Binding-site contacts:
Ligand atom C12 contacts residue ASP166 of chain 1.L at 3.9 Å.
Ligand atom O8 contacts residue ARG220 of chain 1.L at 3.3 Å (salt-bridge).
Ligand atom O7 contacts residue ASP199 of chain 1.L at 2.6 Å (salt-bridge).
Ligand atom C9 contacts residue ASP166 of chain 1.L at 3.8 Å.
Ligand atom O10 contacts residue ASP166 of chain 1.L at 3.9 Å.
Ligand atom N3 contacts residue GLU270 of chain 1.L at 2.5 Å (salt-bridge).
Ligand atom N2 contacts residue PHE272 of chain 1.L at 2.7 Å (h-bond).
Ligand atom O14 contacts residue GLU239 of chain 1.L at 3.1 Å (salt-bridge).
Ligand atom N3 contacts residue PHE167 of chain 1.L at 3.7 Å.
Ligand atom O8 contacts residue PHE272 of chain 1.L at 3.5 Å (h-bond).
Ligand atom O8 contacts residue GLN36 of chain 1.L at 2.6 Å (h-bond).
Ligand atom O11 contacts residue ASP168 of chain 1.L at 3.4 Å (salt-bridge).
Ligand atom O14 contacts residue CYS236 of chain 1.L at 3.6 Å.
Ligand atom C10 contacts residue ASP166 of chain 1.L at 3.4 Å.
Ligand atom N2 contacts residue ASP269 of chain 1.L at 2.7 Å (salt-bridge).
Ligand atom C14 contacts residue ASP168 of chain 1.L at 3.8 Å.
Ligand atom C16 contacts residue GLU239 of chain 1.L at 3.1 Å.
Ligand atom C18 contacts residue GLU239 of chain 1.L at 3.4 Å.
Ligand atom C11 contacts residue ASP269 of chain 1.L at 3.3 Å.
Ligand atom O13 contacts residue PHE167 of chain 1.L at 3.7 Å.
Ligand atom C4 contacts residue GLN36 of chain 1.L at 3.5 Å.
Ligand atom C3 contacts residue ASP199 of chain 1.L at 3.5 Å.
Ligand atom N3 contacts residue ASP166 of chain 1.L at 2.9 Å (salt-bridge).
Ligand atom C6 contacts residue PHE272 of chain 1.L at 3.1 Å (hydrophobic).
Ligand atom C7 contacts residue ASP168 of chain 1.L at 3.7 Å.
Ligand atom O13 contacts residue ASP168 of chain 1.L at 3.1 Å (salt-bridge).
Ligand atom C5 contacts residue PHE272 of chain 1.L at 3.5 Å (hydrophobic).
Ligand atom C8 contacts residue ASP166 of chain 1.L at 3.6 Å.
Ligand atom O14 contacts residue ASN235 of chain 1.L at 3.2 Å (h-bond).
Ligand atom C15 contacts residue ASP168 of chain 1.L at 3.6 Å.
Ligand atom N1 contacts residue PHE272 of chain 1.L at 2.9 Å (h-bond).
Ligand atom C12 contacts residue ASP269 of chain 1.L at 3.5 Å.
Ligand atom C6 contacts residue GLN36 of chain 1.L at 3.9 Å.
Ligand atom C15 contacts residue ASN235 of chain 1.L at 3.6 Å.
Ligand atom C12 contacts residue GLU270 of chain 1.L at 3.3 Å.
Ligand atom N3 contacts residue ASP168 of chain 1.L at 2.9 Å (salt-bridge).
Ligand atom C7 contacts residue ASP166 of chain 1.L at 3.6 Å.
Ligand atom C17 contacts residue GLU239 of chain 1.L at 3.7 Å.
Ligand atom N4 contacts residue ASP168 of chain 1.L at 3.9 Å.
Ligand atom C7 contacts residue GLU270 of chain 1.L at 3.4 Å.

Sequence of chain 1.L:
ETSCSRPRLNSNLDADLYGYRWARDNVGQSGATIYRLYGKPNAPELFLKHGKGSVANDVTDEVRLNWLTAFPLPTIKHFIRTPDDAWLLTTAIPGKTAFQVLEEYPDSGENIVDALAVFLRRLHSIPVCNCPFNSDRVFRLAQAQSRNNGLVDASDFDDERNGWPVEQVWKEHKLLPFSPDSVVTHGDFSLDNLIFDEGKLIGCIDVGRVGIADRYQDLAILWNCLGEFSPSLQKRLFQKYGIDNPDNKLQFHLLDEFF

The protein below binds the small molecule below.
Small molecule (SMILES): NC[C@H]1O[C@H](O[C@H]2[C@H](O)[C@@H](O[C@H]3O[C@H](CO)[C@@H](O)[C@H](N)[C@H]3O)[C@H](N)C[C@@H]2N)[C@H](O)[C@@H](O)[C@@H]1O